Binding-site contacts:
Ligand atom C8 contacts residue ARG56 of chain 1.LB at 3.6 Å.
Ligand atom C2 contacts residue ASN88 of chain 1.LB at 2.7 Å.
Ligand atom C2 contacts residue ARG56 of chain 1.LB at 3.5 Å.
Ligand atom O5 contacts residue ASN88 of chain 1.LB at 2.1 Å (h-bond).
Ligand atom O5 contacts residue ARG56 of chain 1.LB at 4.4 Å.
Ligand atom N2 contacts residue ARG56 of chain 1.LB at 2.9 Å (salt-bridge).
Ligand atom C6 contacts residue ASN88 of chain 1.LB at 4.4 Å.
Ligand atom C5 contacts residue ASN88 of chain 1.LB at 3.5 Å.
Ligand atom C2 contacts residue GLU105 of chain 1.LB at 4.4 Å.
Ligand atom N2 contacts residue ASN88 of chain 1.LB at 3.3 Å (h-bond).
Ligand atom C7 contacts residue ILE58 of chain 1.LB at 3.6 Å (hydrophobic).
Ligand atom C1 contacts residue ASN88 of chain 1.LB at 1.5 Å.
Ligand atom O6 contacts residue GLY89 of chain 1.LB at 4.0 Å.
Ligand atom C3 contacts residue ASN88 of chain 1.LB at 3.9 Å.
Ligand atom O5 contacts residue GLY89 of chain 1.LB at 3.7 Å.
Ligand atom C3 contacts residue ARG56 of chain 1.LB at 4.4 Å.
Ligand atom O7 contacts residue ILE58 of chain 1.LB at 4.4 Å.
Ligand atom C1 contacts residue GLY89 of chain 1.LB at 4.3 Å.
Ligand atom C8 contacts residue ILE58 of chain 1.LB at 3.5 Å (hydrophobic).
Ligand atom C4 contacts residue ASN88 of chain 1.LB at 4.2 Å.
Ligand atom N2 contacts residue ILE58 of chain 1.LB at 3.3 Å.
Ligand atom C2 contacts residue ILE58 of chain 1.LB at 4.2 Å (hydrophobic).
Ligand atom C5 contacts residue GLY89 of chain 1.LB at 4.5 Å.
Ligand atom C1 contacts residue ARG56 of chain 1.LB at 3.1 Å.
Ligand atom N2 contacts residue GLU105 of chain 1.LB at 4.4 Å.
Ligand atom C1 contacts residue ILE58 of chain 1.LB at 4.5 Å (hydrophobic).
Ligand atom C7 contacts residue ARG56 of chain 1.LB at 3.9 Å.
Ligand atom C6 contacts residue GLY89 of chain 1.LB at 3.8 Å.

The small molecule below binds the protein below.
Small molecule (SMILES): CC(=O)N[C@@H]1[C@@H](O)[C@H](O)[C@@H](CO)O[C@H]1O

Sequence of chain 1.LB:
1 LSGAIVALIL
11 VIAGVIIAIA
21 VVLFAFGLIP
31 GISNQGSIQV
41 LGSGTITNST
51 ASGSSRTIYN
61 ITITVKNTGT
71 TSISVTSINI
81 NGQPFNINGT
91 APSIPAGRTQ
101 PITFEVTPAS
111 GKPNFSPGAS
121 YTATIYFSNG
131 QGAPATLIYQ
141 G